This protein binds this small molecule.
Small molecule (SMILES): CC[C@H](C)[C@H](N)C(=O)N[C@@H](CC(C)C)C(=O)N1CCC[C@H]1C(=O)N[C@@H](CCSC)C(=O)N[C@@H](Cc1ccc(O)cc1)C(=O)N[C@@H](CCCCN)C(=O)N[C@@H](CC(C)C)C(=O)N[C@@H](CO)C(=O)N1CCC[C@H]1C=O

Binding-site contacts:
Ligand atom CD1 contacts residue THR1121 of chain 3.PA at 3.0 Å.
Ligand atom CD2 contacts residue THR1121 of chain 3.PA at 4.0 Å.
Ligand atom CD1 contacts residue PHE1125 of chain 3.PA at 3.6 Å (hydrophobic).
Ligand atom OH contacts residue GLN1063 of chain 3.PA at 3.7 Å.
Ligand atom CE1 contacts residue ASN1072 of chain 3.PA at 3.3 Å.
Ligand atom O contacts residue HIS1126 of chain 3.PA at 3.3 Å (h-bond).
Ligand atom CG contacts residue GLN1063 of chain 3.PA at 4.3 Å.
Ligand atom CB contacts residue GLN1063 of chain 3.PA at 4.5 Å.
Ligand atom O contacts residue GLN1063 of chain 3.PA at 2.9 Å (h-bond).
Ligand atom CE2 contacts residue GLN1063 of chain 3.PA at 3.3 Å.
Ligand atom CD1 contacts residue ASN1122 of chain 3.PA at 4.3 Å.
Ligand atom CD1 contacts residue ALA1120 of chain 3.PA at 4.3 Å (hydrophobic).
Ligand atom CG contacts residue THR1121 of chain 3.PA at 3.3 Å.
Ligand atom CG contacts residue ASN1072 of chain 3.PA at 4.2 Å.
Ligand atom C contacts residue HIS1126 of chain 3.PA at 4.0 Å.
Ligand atom CD2 contacts residue THR1121 of chain 3.PA at 4.3 Å.
Ligand atom CA contacts residue HIS1126 of chain 3.PA at 4.3 Å.
Ligand atom CD2 contacts residue HIS1126 of chain 3.PA at 3.4 Å.
Ligand atom OH contacts residue HIS1068 of chain 3.PA at 3.8 Å.
Ligand atom CG contacts residue ALA1120 of chain 3.PA at 4.4 Å (hydrophobic).
Ligand atom CD2 contacts residue PHE1125 of chain 3.PA at 4.2 Å (hydrophobic).
Ligand atom CD2 contacts residue GLN1063 of chain 3.PA at 3.6 Å.
Ligand atom CE1 contacts residue THR1121 of chain 3.PA at 3.9 Å.
Ligand atom SD contacts residue ASN1072 of chain 3.PA at 3.7 Å.
Ligand atom CG2 contacts residue GLN1063 of chain 3.PA at 3.3 Å.
Ligand atom O contacts residue THR1121 of chain 3.PA at 4.0 Å.
Ligand atom CD2 contacts residue ALA1120 of chain 3.PA at 3.5 Å (hydrophobic).
Ligand atom C contacts residue VAL1202 of chain 3.PA at 4.2 Å (hydrophobic).
Ligand atom CB contacts residue THR1121 of chain 3.PA at 3.3 Å.
Ligand atom CA contacts residue GLN1063 of chain 3.PA at 4.3 Å.
Ligand atom CE2 contacts residue ASN1072 of chain 3.PA at 4.4 Å.
Ligand atom CZ contacts residue ASN1072 of chain 3.PA at 3.5 Å.
Ligand atom CD1 contacts residue ASN1072 of chain 3.PA at 4.0 Å.
Ligand atom OH contacts residue ASN1072 of chain 3.PA at 3.1 Å (h-bond).
Ligand atom CD2 contacts residue LEU1129 of chain 3.PA at 4.2 Å (hydrophobic).
Ligand atom CZ contacts residue GLN1063 of chain 3.PA at 4.1 Å.
Ligand atom C contacts residue GLN1063 of chain 3.PA at 3.9 Å.
Ligand atom CG contacts residue HIS1126 of chain 3.PA at 4.3 Å.
Ligand atom O contacts residue VAL1202 of chain 3.PA at 3.2 Å.
Ligand atom CD1 contacts residue GLN1063 of chain 3.PA at 3.8 Å.

Sequence of chain 3.PA:
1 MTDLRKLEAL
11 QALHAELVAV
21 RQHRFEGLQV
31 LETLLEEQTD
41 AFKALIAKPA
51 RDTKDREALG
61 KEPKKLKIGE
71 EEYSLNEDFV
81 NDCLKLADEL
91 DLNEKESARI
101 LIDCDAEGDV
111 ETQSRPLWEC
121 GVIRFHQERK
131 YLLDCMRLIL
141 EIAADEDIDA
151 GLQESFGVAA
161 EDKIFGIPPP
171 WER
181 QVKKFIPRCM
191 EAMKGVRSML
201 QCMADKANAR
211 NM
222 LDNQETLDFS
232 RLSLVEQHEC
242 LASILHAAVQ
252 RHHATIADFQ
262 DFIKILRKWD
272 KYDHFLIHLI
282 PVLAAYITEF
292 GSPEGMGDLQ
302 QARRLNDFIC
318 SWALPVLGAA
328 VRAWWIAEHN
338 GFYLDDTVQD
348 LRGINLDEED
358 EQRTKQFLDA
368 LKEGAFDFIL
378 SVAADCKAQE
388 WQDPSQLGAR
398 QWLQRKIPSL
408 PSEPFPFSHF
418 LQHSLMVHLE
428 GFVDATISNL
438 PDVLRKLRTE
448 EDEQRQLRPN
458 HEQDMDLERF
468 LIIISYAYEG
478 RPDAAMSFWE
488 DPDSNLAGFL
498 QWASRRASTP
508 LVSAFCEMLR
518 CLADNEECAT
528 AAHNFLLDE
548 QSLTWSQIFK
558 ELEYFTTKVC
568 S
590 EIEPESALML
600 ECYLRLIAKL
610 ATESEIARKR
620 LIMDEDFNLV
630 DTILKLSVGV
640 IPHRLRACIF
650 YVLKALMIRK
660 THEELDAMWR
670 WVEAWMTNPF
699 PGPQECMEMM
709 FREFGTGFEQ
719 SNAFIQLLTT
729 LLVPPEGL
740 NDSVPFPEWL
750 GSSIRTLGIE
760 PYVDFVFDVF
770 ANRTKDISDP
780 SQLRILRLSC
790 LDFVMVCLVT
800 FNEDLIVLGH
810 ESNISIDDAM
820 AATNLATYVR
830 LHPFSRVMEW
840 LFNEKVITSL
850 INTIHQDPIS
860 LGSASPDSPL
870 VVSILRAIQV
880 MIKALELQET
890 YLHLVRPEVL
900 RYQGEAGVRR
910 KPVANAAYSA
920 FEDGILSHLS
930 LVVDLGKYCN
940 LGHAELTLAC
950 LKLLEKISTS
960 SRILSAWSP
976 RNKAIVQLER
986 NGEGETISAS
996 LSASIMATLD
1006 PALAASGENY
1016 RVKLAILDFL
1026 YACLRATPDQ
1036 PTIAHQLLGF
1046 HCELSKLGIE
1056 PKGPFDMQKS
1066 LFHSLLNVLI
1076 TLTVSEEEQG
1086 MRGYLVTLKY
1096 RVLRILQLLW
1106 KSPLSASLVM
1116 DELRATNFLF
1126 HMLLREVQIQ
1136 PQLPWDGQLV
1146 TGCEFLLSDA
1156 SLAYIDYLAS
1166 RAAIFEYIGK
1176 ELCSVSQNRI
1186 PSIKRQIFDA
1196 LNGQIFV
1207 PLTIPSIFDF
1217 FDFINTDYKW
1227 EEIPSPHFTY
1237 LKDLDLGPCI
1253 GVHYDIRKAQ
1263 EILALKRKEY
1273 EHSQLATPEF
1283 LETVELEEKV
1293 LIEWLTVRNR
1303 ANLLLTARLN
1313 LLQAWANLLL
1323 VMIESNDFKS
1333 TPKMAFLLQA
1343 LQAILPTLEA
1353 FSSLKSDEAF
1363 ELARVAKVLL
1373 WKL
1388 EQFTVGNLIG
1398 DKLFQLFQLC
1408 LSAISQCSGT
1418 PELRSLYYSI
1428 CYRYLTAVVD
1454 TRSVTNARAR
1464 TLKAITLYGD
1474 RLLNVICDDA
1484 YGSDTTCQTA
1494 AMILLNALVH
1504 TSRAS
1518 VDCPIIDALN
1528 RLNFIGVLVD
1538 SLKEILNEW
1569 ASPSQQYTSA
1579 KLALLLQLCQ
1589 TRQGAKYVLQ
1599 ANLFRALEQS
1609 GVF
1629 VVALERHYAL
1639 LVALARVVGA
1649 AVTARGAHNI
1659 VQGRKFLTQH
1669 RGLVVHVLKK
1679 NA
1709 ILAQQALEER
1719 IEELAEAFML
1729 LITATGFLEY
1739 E